Binding-site contacts:
Ligand atom CD contacts residue LYS127 of chain 2.A at 3.4 Å.
Ligand atom O3P contacts residue ARG61 of chain 2.A at 2.9 Å (salt-bridge).
Ligand atom N contacts residue GLU187 of chain 2.A at 3.1 Å (salt-bridge).
Ligand atom CA contacts residue ASN231 of chain 2.A at 3.6 Å.
Ligand atom OE2 contacts residue LYS127 of chain 2.A at 2.6 Å (salt-bridge).
Ligand atom O2P contacts residue TYR135 of chain 2.A at 2.7 Å (h-bond).
Ligand atom O2P contacts residue ARG134 of chain 2.A at 2.9 Å (salt-bridge).
Ligand atom NH1 contacts residue ARG65 of chain 2.A at 3.5 Å.
Ligand atom CD1 contacts residue ASN55 of chain 2.A at 3.5 Å.
Ligand atom OE1 contacts residue GLY176 of chain 2.A at 3.7 Å.
Ligand atom OG contacts residue TYR186 of chain 2.A at 3.6 Å.
Ligand atom N contacts residue ASN180 of chain 2.A at 2.9 Å (h-bond).
Ligand atom CB contacts residue GLU187 of chain 2.A at 3.4 Å.
Ligand atom CA contacts residue ASN231 of chain 2.A at 3.6 Å.
Ligand atom C contacts residue ASN231 of chain 2.A at 3.6 Å.
Ligand atom C contacts residue ASN180 of chain 2.A at 3.7 Å.
Ligand atom CB contacts residue ASN231 of chain 2.A at 3.4 Å.
Ligand atom O contacts residue VAL183 of chain 2.A at 3.3 Å.
Ligand atom CB contacts residue ASN180 of chain 2.A at 3.4 Å.
Ligand atom CA contacts residue LEU179 of chain 2.A at 3.6 Å (hydrophobic).
Ligand atom CD1 contacts residue ASP230 of chain 2.A at 3.6 Å.
Ligand atom N contacts residue ASN231 of chain 2.A at 2.7 Å (h-bond).
Ligand atom C contacts residue LEU179 of chain 2.A at 3.6 Å (hydrophobic).
Ligand atom O1P contacts residue LYS54 of chain 2.A at 2.7 Å (salt-bridge).
Ligand atom P contacts residue ARG61 of chain 2.A at 3.7 Å.
Ligand atom NE contacts residue ARG65 of chain 2.A at 3.6 Å.
Ligand atom OG contacts residue TRP235 of chain 2.A at 2.9 Å (h-bond).
Ligand atom CZ contacts residue ARG65 of chain 2.A at 3.6 Å.
Ligand atom O1P contacts residue ARG61 of chain 2.A at 2.9 Å (salt-bridge).
Ligand atom CA contacts residue ASN180 of chain 2.A at 3.6 Å.
Ligand atom N contacts residue LEU179 of chain 2.A at 3.4 Å.
Ligand atom O3P contacts residue ARG134 of chain 2.A at 2.8 Å (salt-bridge).
Ligand atom O contacts residue LEU179 of chain 2.A at 3.5 Å.
Ligand atom CA contacts residue ASN180 of chain 2.A at 3.7 Å.
Ligand atom CG contacts residue ASN231 of chain 2.A at 3.6 Å.
Ligand atom O2P contacts residue LYS54 of chain 2.A at 3.5 Å.
Ligand atom OG contacts residue GLU187 of chain 2.A at 2.7 Å (salt-bridge).
Ligand atom CB contacts residue ASN180 of chain 2.A at 3.4 Å.
Ligand atom OE1 contacts residue LYS127 of chain 2.A at 3.4 Å.
Ligand atom O contacts residue ASN231 of chain 2.A at 2.8 Å (h-bond).

Sequence of chain 2.A:
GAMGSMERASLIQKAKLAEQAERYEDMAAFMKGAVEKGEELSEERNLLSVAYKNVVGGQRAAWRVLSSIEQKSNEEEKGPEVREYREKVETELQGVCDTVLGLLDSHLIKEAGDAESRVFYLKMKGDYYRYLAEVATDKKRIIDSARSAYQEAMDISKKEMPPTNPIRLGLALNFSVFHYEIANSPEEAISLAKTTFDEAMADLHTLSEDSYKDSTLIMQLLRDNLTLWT

This small molecule binds to this protein.
Small molecule (SMILES): CC(C)C[C@@H](C=O)NC(=O)[C@H](CCCNC(N)=[NH2+])NC(=O)[C@H](CCC(=O)O)NC(=O)[C@H](COP(=O)(O)O)NC(=O)[C@H](CC(C)C)NC(=O)[C@H](CO)NC(=O)[C@@H](N)CCCNC(N)=[NH2+]